Sequence of chain 1.A:
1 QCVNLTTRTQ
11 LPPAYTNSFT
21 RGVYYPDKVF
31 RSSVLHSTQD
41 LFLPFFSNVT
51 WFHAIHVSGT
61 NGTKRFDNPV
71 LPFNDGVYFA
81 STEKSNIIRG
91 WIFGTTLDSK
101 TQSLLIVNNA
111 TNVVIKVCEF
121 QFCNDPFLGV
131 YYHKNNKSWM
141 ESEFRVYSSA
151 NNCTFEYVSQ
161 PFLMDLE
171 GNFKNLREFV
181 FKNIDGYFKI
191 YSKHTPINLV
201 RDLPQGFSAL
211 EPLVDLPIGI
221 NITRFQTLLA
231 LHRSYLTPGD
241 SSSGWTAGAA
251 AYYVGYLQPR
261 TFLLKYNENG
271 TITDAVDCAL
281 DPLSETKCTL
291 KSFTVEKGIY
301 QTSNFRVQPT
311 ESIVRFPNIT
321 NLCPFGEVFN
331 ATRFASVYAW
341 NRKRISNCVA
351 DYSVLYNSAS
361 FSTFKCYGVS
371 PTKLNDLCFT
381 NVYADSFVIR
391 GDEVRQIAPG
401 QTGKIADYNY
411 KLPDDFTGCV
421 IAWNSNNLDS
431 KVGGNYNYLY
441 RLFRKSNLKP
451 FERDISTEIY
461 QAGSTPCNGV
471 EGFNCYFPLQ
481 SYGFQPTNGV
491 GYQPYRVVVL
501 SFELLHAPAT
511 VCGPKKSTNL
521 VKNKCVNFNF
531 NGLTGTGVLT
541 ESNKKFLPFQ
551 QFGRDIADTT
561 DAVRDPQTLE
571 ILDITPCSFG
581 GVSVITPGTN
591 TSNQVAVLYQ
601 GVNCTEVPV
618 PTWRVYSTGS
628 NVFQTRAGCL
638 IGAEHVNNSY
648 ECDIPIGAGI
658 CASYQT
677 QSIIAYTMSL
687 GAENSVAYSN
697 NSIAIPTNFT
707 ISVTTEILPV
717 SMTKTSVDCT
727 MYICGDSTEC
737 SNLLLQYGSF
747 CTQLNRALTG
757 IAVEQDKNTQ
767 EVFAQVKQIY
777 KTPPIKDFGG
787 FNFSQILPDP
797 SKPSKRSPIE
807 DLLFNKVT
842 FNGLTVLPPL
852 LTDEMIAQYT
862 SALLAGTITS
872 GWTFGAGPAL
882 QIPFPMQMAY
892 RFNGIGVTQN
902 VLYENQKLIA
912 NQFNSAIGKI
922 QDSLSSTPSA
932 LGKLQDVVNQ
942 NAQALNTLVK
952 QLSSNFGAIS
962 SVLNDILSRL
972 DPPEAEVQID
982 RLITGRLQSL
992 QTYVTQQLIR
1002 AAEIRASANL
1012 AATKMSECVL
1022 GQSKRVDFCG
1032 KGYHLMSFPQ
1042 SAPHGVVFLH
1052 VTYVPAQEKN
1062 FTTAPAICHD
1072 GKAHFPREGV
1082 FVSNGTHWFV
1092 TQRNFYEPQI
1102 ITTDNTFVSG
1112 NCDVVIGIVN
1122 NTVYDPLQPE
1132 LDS

Binding-site contacts:
Ligand atom N2 contacts residue ASN1061 of chain 1.A at 2.8 Å (h-bond).
Ligand atom C4 contacts residue ASN1061 of chain 1.A at 4.3 Å.
Ligand atom O4 contacts residue ALA693 of chain 1.A at 4.1 Å.
Ligand atom C1 contacts residue ASN1061 of chain 1.A at 1.4 Å.
Ligand atom C3 contacts residue ASN1061 of chain 1.A at 3.8 Å.
Ligand atom O7 contacts residue ASN1061 of chain 1.A at 4.0 Å.
Ligand atom C2 contacts residue ASN1061 of chain 1.A at 2.5 Å.
Ligand atom C5 contacts residue ASN1061 of chain 1.A at 3.7 Å.
Ligand atom C7 contacts residue ASN1061 of chain 1.A at 3.6 Å.
Ligand atom C6 contacts residue ALA693 of chain 1.A at 4.2 Å (hydrophobic).
Ligand atom O6 contacts residue ALA693 of chain 1.A at 4.3 Å.
Ligand atom O5 contacts residue ASN1061 of chain 1.A at 2.5 Å (h-bond).

A protein and the small-molecule ligand that binds it are described below.
Small molecule (SMILES): CC(=O)N[C@@H]1[C@@H](O)[C@H](O)[C@@H](CO)O[C@H]1O